Sequence of chain 1.C:
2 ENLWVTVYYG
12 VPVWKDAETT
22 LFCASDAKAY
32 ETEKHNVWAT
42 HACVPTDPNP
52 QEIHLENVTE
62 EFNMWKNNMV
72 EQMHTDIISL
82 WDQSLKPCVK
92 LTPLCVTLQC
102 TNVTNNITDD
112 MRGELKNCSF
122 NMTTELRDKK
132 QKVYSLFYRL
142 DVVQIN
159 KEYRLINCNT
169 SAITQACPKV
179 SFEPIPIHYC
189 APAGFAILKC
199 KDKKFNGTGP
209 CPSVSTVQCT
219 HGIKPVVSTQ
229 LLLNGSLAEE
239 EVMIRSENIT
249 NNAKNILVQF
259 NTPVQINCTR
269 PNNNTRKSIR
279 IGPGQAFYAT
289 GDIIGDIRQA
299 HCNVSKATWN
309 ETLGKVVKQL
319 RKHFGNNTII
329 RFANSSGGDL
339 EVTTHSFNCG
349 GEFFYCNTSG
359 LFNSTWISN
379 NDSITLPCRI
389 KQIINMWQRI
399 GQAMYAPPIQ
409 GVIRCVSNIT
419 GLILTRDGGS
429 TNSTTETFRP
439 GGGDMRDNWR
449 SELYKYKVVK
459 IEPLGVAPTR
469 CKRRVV

Binding-site contacts:
Ligand atom C5 contacts residue ILE292 of chain 1.C at 3.7 Å (hydrophobic).
Ligand atom O5 contacts residue ASN271 of chain 1.C at 2.3 Å (h-bond).
Ligand atom N2 contacts residue ASN271 of chain 1.C at 2.9 Å (h-bond).
Ligand atom C1 contacts residue ASN271 of chain 1.C at 1.4 Å.
Ligand atom C3 contacts residue ASN271 of chain 1.C at 3.8 Å.
Ligand atom O6 contacts residue ILE292 of chain 1.C at 3.4 Å.
Ligand atom C2 contacts residue ASN271 of chain 1.C at 2.5 Å.
Ligand atom C4 contacts residue ASN271 of chain 1.C at 4.2 Å.
Ligand atom O6 contacts residue ASN271 of chain 1.C at 4.5 Å.
Ligand atom C8 contacts residue GLY409 of chain 1.C at 4.4 Å.
Ligand atom C8 contacts residue VAL410 of chain 1.C at 4.4 Å (hydrophobic).
Ligand atom C7 contacts residue ASN271 of chain 1.C at 4.0 Å.
Ligand atom C6 contacts residue ILE292 of chain 1.C at 3.6 Å (hydrophobic).
Ligand atom O5 contacts residue ILE292 of chain 1.C at 3.4 Å.
Ligand atom C5 contacts residue ASN271 of chain 1.C at 3.6 Å.
Ligand atom C1 contacts residue ILE292 of chain 1.C at 4.1 Å (hydrophobic).

This protein binds this small molecule.
Small molecule (SMILES): CC(=O)N[C@H]1[C@H](O[C@H]2[C@H](O)[C@@H](NC(C)=O)CO[C@@H]2CO)O[C@H](CO)[C@@H](O)[C@@H]1O